Sequence of chain 1.A:
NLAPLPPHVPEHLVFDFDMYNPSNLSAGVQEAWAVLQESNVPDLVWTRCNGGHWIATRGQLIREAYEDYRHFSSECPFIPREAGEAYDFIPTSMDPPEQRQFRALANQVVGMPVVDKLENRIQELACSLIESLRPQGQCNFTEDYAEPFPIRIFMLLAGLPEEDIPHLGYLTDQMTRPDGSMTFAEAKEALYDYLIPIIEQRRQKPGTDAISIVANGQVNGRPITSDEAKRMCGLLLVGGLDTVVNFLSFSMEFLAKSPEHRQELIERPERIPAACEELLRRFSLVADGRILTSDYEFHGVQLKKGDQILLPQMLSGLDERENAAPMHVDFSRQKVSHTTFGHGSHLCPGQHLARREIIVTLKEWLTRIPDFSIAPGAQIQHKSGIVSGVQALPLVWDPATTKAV

A small-molecule ligand and the protein it binds are described below.
Small molecule (SMILES): CC1(C)[C@@H]2CC[C@@]1(C)C(=O)C2

Binding-site contacts:
Ligand atom C10 contacts residue VAL397 of chain 1.A at 4.2 Å (hydrophobic).
Ligand atom C5 contacts residue HEM1 of chain 1.C at 3.6 Å.
Ligand atom C4 contacts residue HEM1 of chain 1.C at 3.6 Å.
Ligand atom C10 contacts residue ILE396 of chain 1.A at 4.2 Å (hydrophobic).
Ligand atom C6 contacts residue GLY249 of chain 1.A at 4.1 Å.
Ligand atom C3 contacts residue THR102 of chain 1.A at 4.1 Å.
Ligand atom C9 contacts residue HEM1 of chain 1.C at 4.0 Å.
Ligand atom C9 contacts residue VAL296 of chain 1.A at 4.0 Å (hydrophobic).
Ligand atom C3 contacts residue LEU245 of chain 1.A at 4.0 Å (hydrophobic).
Ligand atom C6 contacts residue LEU245 of chain 1.A at 4.4 Å (hydrophobic).
Ligand atom C8 contacts residue HEM1 of chain 1.C at 4.2 Å.
Ligand atom C2 contacts residue TYR97 of chain 1.A at 3.4 Å (hydrophobic).
Ligand atom C8 contacts residue ILE396 of chain 1.A at 4.1 Å (hydrophobic).
Ligand atom C8 contacts residue VAL296 of chain 1.A at 3.8 Å (hydrophobic).
Ligand atom C1 contacts residue VAL248 of chain 1.A at 4.3 Å (hydrophobic).
Ligand atom C10 contacts residue THR186 of chain 1.A at 4.1 Å.
Ligand atom C8 contacts residue ASP298 of chain 1.A at 3.9 Å.
Ligand atom O contacts residue PHE88 of chain 1.A at 3.4 Å.
Ligand atom C2 contacts residue LEU245 of chain 1.A at 3.9 Å (hydrophobic).
Ligand atom O contacts residue TYR97 of chain 1.A at 2.6 Å (h-bond).
Ligand atom C9 contacts residue THR253 of chain 1.A at 4.0 Å.
Ligand atom C8 contacts residue PHE88 of chain 1.A at 4.5 Å (hydrophobic).
Ligand atom C10 contacts residue PHE88 of chain 1.A at 4.0 Å (hydrophobic).
Ligand atom C3 contacts residue HEM1 of chain 1.C at 4.0 Å.
Ligand atom O contacts residue LEU245 of chain 1.A at 3.6 Å.
Ligand atom C3 contacts residue TYR97 of chain 1.A at 3.5 Å (hydrophobic).
Ligand atom C6 contacts residue VAL248 of chain 1.A at 4.0 Å (hydrophobic).
Ligand atom C10 contacts residue VAL248 of chain 1.A at 3.6 Å (hydrophobic).
Ligand atom C9 contacts residue VAL397 of chain 1.A at 4.3 Å (hydrophobic).
Ligand atom C5 contacts residue LEU245 of chain 1.A at 4.4 Å (hydrophobic).
Ligand atom C2 contacts residue PHE88 of chain 1.A at 4.2 Å (hydrophobic).